Binding-site contacts:
Ligand atom C20 contacts residue MET118 of chain 1.A at 3.6 Å (hydrophobic).
Ligand atom C15 contacts residue ASP136 of chain 1.A at 3.8 Å.
Ligand atom O16 contacts residue MET137 of chain 1.A at 3.1 Å (h-bond).
Ligand atom O5 contacts residue ASN70 of chain 1.A at 3.0 Å (h-bond).
Ligand atom C10 contacts residue VAL72 of chain 1.A at 3.7 Å (hydrophobic).
Ligand atom C11 contacts residue PRO132 of chain 1.A at 3.7 Å (hydrophobic).
Ligand atom C23 contacts residue PHE139 of chain 1.A at 3.8 Å (hydrophobic).
Ligand atom C7 contacts residue AKG1 of chain 1.C at 3.3 Å.
Ligand atom C11 contacts residue HIS134 of chain 1.A at 3.5 Å.
Ligand atom C1 contacts residue LEU79 of chain 1.A at 3.9 Å (hydrophobic).
Ligand atom O5 contacts residue LEU73 of chain 1.A at 3.7 Å.
Ligand atom C1 contacts residue AKG1 of chain 1.C at 3.7 Å.
Ligand atom C1 contacts residue THR227 of chain 1.A at 3.9 Å.
Ligand atom O16 contacts residue ASP136 of chain 1.A at 3.6 Å.
Ligand atom C2 contacts residue AKG1 of chain 1.C at 3.3 Å.
Ligand atom C3 contacts residue AKG1 of chain 1.C at 3.6 Å.
Ligand atom C14 contacts residue AKG1 of chain 1.C at 3.6 Å.
Ligand atom C10 contacts residue HIS134 of chain 1.A at 3.3 Å.
Ligand atom C7 contacts residue ASP136 of chain 1.A at 3.9 Å.
Ligand atom C1 contacts residue MET118 of chain 1.A at 3.6 Å (hydrophobic).
Ligand atom C12 contacts residue VAL72 of chain 1.A at 3.7 Å (hydrophobic).
Ligand atom C13 contacts residue GLN131 of chain 1.A at 3.4 Å.
Ligand atom C9 contacts residue VAL72 of chain 1.A at 3.8 Å (hydrophobic).
Ligand atom C2 contacts residue MET118 of chain 1.A at 3.9 Å (hydrophobic).
Ligand atom C12 contacts residue PRO132 of chain 1.A at 3.9 Å (hydrophobic).
Ligand atom C20 contacts residue THR227 of chain 1.A at 3.5 Å.
Ligand atom C1 contacts residue MET122 of chain 1.A at 3.8 Å (hydrophobic).
Ligand atom C18 contacts residue AKG1 of chain 1.C at 3.6 Å.
Ligand atom C10 contacts residue PHE139 of chain 1.A at 3.6 Å (hydrophobic).
Ligand atom C9 contacts residue HIS134 of chain 1.A at 3.5 Å.
Ligand atom C2 contacts residue LEU79 of chain 1.A at 3.6 Å (hydrophobic).
Ligand atom C13 contacts residue VAL72 of chain 1.A at 3.8 Å (hydrophobic).
Ligand atom C8 contacts residue HIS134 of chain 1.A at 3.5 Å.
Ligand atom C9 contacts residue PHE139 of chain 1.A at 3.9 Å (hydrophobic).
Ligand atom C11 contacts residue VAL72 of chain 1.A at 3.6 Å (hydrophobic).
Ligand atom C14 contacts residue HIS134 of chain 1.A at 3.9 Å.
Ligand atom C12 contacts residue HIS134 of chain 1.A at 3.9 Å.
Ligand atom C19 contacts residue AKG1 of chain 1.C at 3.8 Å.
Ligand atom C8 contacts residue PHE139 of chain 1.A at 3.6 Å (hydrophobic).
Ligand atom C23 contacts residue VAL72 of chain 1.A at 3.6 Å (hydrophobic).

The protein below binds the small molecule below.
Small molecule (SMILES): CN1C(=O)c2ccccc2NC(=O)[C@@H]1Cc1ccccc1

Sequence of chain 1.A:
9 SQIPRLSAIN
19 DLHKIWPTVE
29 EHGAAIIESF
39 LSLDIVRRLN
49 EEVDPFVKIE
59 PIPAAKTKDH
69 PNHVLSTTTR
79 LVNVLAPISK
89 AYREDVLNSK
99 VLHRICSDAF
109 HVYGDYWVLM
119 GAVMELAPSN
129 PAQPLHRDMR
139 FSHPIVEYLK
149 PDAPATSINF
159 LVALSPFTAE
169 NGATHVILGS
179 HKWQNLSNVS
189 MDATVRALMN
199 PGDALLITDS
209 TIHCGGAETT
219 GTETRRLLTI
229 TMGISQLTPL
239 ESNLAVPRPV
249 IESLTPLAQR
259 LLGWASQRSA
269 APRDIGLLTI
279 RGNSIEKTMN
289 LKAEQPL